Binding-site contacts:
Ligand atom O contacts residue LEU1017 of chain 1.C at 3.7 Å.
Ligand atom C contacts residue LEU1017 of chain 1.C at 3.2 Å (hydrophobic).
Ligand atom CB contacts residue PRO3 of chain 1.C at 3.9 Å (hydrophobic).
Ligand atom CD contacts residue LEU5 of chain 1.C at 4.2 Å (hydrophobic).
Ligand atom CD contacts residue LEU1017 of chain 1.C at 4.0 Å (hydrophobic).
Ligand atom CG contacts residue PRO3 of chain 1.C at 3.5 Å (hydrophobic).
Ligand atom CA contacts residue LEU1017 of chain 1.C at 3.4 Å (hydrophobic).
Ligand atom N contacts residue LEU1017 of chain 1.C at 2.8 Å.
Ligand atom CD contacts residue PRO3 of chain 1.C at 4.1 Å (hydrophobic).
Ligand atom N contacts residue GLY1016 of chain 1.C at 3.6 Å.
Ligand atom CD contacts residue GLY1016 of chain 1.C at 4.1 Å.

The protein below binds the small molecule below.
Small molecule (SMILES): O=C(O)[C@@H]1CCCN1

Sequence of chain 1.C:
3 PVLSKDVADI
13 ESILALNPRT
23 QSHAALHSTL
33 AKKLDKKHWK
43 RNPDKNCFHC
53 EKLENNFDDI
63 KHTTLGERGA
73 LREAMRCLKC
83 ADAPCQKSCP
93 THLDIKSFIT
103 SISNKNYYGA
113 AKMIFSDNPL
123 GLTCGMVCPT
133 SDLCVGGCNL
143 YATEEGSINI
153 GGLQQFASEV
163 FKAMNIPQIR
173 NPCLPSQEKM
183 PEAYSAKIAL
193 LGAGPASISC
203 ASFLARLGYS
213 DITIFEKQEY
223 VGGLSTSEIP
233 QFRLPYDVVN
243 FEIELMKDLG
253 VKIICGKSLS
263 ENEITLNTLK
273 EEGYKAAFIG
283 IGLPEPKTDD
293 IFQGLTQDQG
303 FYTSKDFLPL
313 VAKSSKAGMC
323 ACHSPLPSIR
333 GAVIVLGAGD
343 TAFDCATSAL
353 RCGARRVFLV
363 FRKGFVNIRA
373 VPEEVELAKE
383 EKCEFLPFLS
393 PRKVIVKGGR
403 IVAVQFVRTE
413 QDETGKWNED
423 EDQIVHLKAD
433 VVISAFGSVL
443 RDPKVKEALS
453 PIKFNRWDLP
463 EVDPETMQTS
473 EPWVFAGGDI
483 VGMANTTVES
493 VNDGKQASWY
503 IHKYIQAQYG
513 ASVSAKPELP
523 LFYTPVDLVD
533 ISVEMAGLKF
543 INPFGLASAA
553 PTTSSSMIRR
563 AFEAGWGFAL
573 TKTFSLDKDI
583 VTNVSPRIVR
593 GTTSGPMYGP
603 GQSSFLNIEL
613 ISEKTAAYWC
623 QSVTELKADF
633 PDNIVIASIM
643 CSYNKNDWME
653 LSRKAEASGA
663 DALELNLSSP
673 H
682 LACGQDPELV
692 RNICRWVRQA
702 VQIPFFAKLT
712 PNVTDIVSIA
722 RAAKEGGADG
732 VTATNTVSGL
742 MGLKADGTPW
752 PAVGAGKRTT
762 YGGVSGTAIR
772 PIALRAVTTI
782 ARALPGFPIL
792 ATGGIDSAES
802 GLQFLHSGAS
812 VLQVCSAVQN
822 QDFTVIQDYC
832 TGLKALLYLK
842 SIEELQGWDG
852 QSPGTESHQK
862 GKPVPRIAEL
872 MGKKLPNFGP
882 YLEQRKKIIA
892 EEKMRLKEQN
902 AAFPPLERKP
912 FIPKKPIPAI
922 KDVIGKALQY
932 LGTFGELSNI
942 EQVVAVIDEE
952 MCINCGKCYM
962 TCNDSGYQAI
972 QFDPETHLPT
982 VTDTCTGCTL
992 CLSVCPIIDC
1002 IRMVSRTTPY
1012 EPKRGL